Binding-site contacts:
Ligand atom CB contacts residue GLU241 of chain 1.B at 3.6 Å.
Ligand atom CD1 contacts residue ASP237 of chain 1.B at 3.5 Å.
Ligand atom N contacts residue GLU241 of chain 1.B at 2.8 Å (salt-bridge).
Ligand atom CD2 contacts residue ILE57 of chain 1.B at 3.8 Å (hydrophobic).
Ligand atom OE1 contacts residue LEU71 of chain 1.B at 4.0 Å.
Ligand atom NE2 contacts residue VAL75 of chain 1.B at 3.6 Å.
Ligand atom CD2 contacts residue MET242 of chain 1.B at 4.0 Å (hydrophobic).
Ligand atom C contacts residue ILE57 of chain 1.B at 4.1 Å (hydrophobic).
Ligand atom CB contacts residue GLU241 of chain 1.B at 3.8 Å.
Ligand atom CG contacts residue LEU71 of chain 1.B at 3.9 Å (hydrophobic).
Ligand atom CD2 contacts residue LEU78 of chain 1.B at 3.7 Å (hydrophobic).
Ligand atom CG contacts residue VAL75 of chain 1.B at 4.0 Å (hydrophobic).
Ligand atom CG contacts residue ILE57 of chain 1.B at 4.0 Å (hydrophobic).
Ligand atom CD2 contacts residue VAL75 of chain 1.B at 3.7 Å (hydrophobic).
Ligand atom C contacts residue GLU241 of chain 1.B at 3.6 Å.
Ligand atom CD2 contacts residue GLU79 of chain 1.B at 3.7 Å.
Ligand atom NE2 contacts residue LEU71 of chain 1.B at 3.9 Å.
Ligand atom CD1 contacts residue LEU238 of chain 1.B at 3.5 Å (hydrophobic).
Ligand atom C contacts residue LYS61 of chain 1.B at 3.9 Å.
Ligand atom CD1 contacts residue ILE57 of chain 1.B at 3.5 Å (hydrophobic).
Ligand atom CD contacts residue LEU71 of chain 1.B at 3.7 Å (hydrophobic).
Ligand atom CA contacts residue ILE57 of chain 1.B at 4.0 Å (hydrophobic).
Ligand atom CE1 contacts residue VAL75 of chain 1.B at 3.9 Å (hydrophobic).
Ligand atom CD1 contacts residue GLN74 of chain 1.B at 4.0 Å.
Ligand atom CA contacts residue GLU241 of chain 1.B at 3.7 Å.
Ligand atom CD1 contacts residue LEU71 of chain 1.B at 3.9 Å (hydrophobic).
Ligand atom CA contacts residue GLU241 of chain 1.B at 3.6 Å.
Ligand atom N contacts residue GLU241 of chain 1.B at 4.0 Å.
Ligand atom CD2 contacts residue GLN74 of chain 1.B at 3.8 Å.
Ligand atom O contacts residue LYS61 of chain 1.B at 3.5 Å.
Ligand atom O contacts residue LYS61 of chain 1.B at 3.4 Å (salt-bridge).
Ligand atom CD1 contacts residue VAL75 of chain 1.B at 3.6 Å (hydrophobic).
Ligand atom CB contacts residue ILE57 of chain 1.B at 3.9 Å (hydrophobic).
Ligand atom CD2 contacts residue VAL75 of chain 1.B at 3.6 Å (hydrophobic).
Ligand atom C contacts residue LYS61 of chain 1.B at 4.0 Å.
Ligand atom CD1 contacts residue GLU241 of chain 1.B at 3.8 Å.
Ligand atom CB contacts residue LEU71 of chain 1.B at 3.7 Å (hydrophobic).
Ligand atom CG1 contacts residue GLU241 of chain 1.B at 3.7 Å.
Ligand atom CG2 contacts residue LEU238 of chain 1.B at 3.9 Å (hydrophobic).
Ligand atom N contacts residue ILE57 of chain 1.B at 4.0 Å.

A small-molecule ligand and the protein it binds are described below.
Small molecule (SMILES): CC[C@H](C)[C@H](NC(=O)[C@H](C)N)C(=O)N[C@@H](CC(C)C)C(=O)N[C@@H](CC1=NC=NC1)C(=O)N[C@@H](CCCN=C(N)N)C(=O)N[C@@H](CC(C)C)C(=O)N[C@@H](CC(C)C)C(=O)N[C@@H](CCC(N)=O)C(=O)N[C@H](C=O)CCC(=O)O

Sequence of chain 1.B:
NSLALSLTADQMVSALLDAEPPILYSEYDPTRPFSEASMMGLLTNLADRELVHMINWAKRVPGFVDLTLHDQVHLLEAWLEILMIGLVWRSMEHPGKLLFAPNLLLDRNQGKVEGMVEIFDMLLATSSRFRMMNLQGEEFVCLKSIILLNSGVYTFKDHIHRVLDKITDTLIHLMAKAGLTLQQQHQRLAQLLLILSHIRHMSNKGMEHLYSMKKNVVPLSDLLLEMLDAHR